Binding-site contacts:
Ligand atom C1 contacts residue ASN685 of chain 1.C at 1.4 Å.
Ligand atom C3 contacts residue ASN685 of chain 1.C at 3.8 Å.
Ligand atom C7 contacts residue ASN685 of chain 1.C at 3.2 Å.
Ligand atom C2 contacts residue ASN685 of chain 1.C at 2.5 Å.
Ligand atom O5 contacts residue ASN685 of chain 1.C at 2.4 Å (h-bond).
Ligand atom O7 contacts residue ASN685 of chain 1.C at 3.1 Å (h-bond).
Ligand atom C5 contacts residue ASN685 of chain 1.C at 3.7 Å.
Ligand atom C4 contacts residue ASN685 of chain 1.C at 4.2 Å.
Ligand atom C8 contacts residue ASN685 of chain 1.C at 4.3 Å.
Ligand atom N2 contacts residue ASN685 of chain 1.C at 2.9 Å (h-bond).

Sequence of chain 1.C:
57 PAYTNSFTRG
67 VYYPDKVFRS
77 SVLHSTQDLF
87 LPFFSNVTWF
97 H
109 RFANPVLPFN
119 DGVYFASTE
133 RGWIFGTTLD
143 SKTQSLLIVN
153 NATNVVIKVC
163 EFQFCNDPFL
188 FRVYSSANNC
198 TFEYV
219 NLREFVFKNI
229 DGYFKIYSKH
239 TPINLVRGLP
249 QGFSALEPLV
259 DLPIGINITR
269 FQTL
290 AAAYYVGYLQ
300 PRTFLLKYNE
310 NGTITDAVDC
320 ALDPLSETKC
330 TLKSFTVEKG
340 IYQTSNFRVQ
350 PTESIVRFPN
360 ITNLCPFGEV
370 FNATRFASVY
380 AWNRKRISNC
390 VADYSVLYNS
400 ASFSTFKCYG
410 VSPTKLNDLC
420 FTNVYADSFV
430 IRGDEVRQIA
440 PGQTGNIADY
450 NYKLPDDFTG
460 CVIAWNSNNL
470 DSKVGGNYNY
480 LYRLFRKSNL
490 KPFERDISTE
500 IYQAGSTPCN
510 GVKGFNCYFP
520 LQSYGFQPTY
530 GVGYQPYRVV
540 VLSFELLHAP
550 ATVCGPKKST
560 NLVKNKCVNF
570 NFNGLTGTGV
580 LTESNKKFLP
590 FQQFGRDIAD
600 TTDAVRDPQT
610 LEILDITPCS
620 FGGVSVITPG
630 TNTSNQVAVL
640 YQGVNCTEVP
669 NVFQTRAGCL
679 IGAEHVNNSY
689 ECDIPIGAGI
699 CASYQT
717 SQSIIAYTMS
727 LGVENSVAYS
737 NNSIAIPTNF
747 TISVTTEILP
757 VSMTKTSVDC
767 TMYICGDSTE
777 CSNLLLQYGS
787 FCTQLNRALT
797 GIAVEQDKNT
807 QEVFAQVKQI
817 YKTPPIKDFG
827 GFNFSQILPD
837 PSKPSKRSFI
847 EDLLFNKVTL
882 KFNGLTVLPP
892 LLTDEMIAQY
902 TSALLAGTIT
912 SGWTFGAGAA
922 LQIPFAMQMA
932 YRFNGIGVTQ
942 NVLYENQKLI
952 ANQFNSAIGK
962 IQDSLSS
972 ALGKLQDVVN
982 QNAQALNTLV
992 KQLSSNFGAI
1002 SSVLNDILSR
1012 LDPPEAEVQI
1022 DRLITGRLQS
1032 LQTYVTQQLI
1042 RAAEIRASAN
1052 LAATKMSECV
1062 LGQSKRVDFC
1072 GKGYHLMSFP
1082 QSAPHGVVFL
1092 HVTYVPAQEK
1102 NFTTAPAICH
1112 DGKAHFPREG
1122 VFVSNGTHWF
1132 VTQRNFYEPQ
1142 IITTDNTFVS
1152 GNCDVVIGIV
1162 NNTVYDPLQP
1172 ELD

A small-molecule ligand and the protein it binds are described below.
Small molecule (SMILES): CC(=O)N[C@@H]1[C@@H](O)[C@H](O)[C@@H](CO)O[C@H]1O